Binding-site contacts:
Ligand atom PG contacts residue NA1 of chain 1.E at 3.3 Å.
Ligand atom PB contacts residue MG1 of chain 1.D at 3.2 Å.
Ligand atom O4' contacts residue LYS136 of chain 1.A at 3.3 Å (salt-bridge).
Ligand atom O3G contacts residue VAL19 of chain 1.A at 3.5 Å.
Ligand atom C5' contacts residue ASP20 of chain 1.A at 3.3 Å.
Ligand atom O2B contacts residue MG1 of chain 1.D at 2.0 Å.
Ligand atom N7 contacts residue ASN135 of chain 1.A at 3.1 Å (h-bond).
Ligand atom O3B contacts residue MG1 of chain 1.D at 3.4 Å.
Ligand atom O2' contacts residue HIS205 of chain 1.A at 2.8 Å (h-bond).
Ligand atom O2A contacts residue LYS25 of chain 1.A at 2.8 Å (salt-bridge).
Ligand atom O2A contacts residue GLN36 of chain 1.A at 3.5 Å.
Ligand atom O3G contacts residue LYS23 of chain 1.A at 2.6 Å (salt-bridge).
Ligand atom N3 contacts residue HIS205 of chain 1.A at 3.2 Å.
Ligand atom S1G contacts residue NA1 of chain 1.E at 2.8 Å (h-bond).
Ligand atom O2G contacts residue THR44 of chain 1.A at 2.9 Å (h-bond).
Ligand atom N1 contacts residue ASP138 of chain 1.A at 2.7 Å (salt-bridge).
Ligand atom O1A contacts residue GLY42 of chain 1.A at 3.5 Å (h-bond).
Ligand atom O2B contacts residue THR24 of chain 1.A at 2.9 Å (h-bond).
Ligand atom O1B contacts residue GLY22 of chain 1.A at 3.0 Å (h-bond).
Ligand atom C6 contacts residue LYS136 of chain 1.A at 3.4 Å.
Ligand atom O2G contacts residue MG1 of chain 1.D at 2.0 Å.
Ligand atom C2 contacts residue HIS205 of chain 1.A at 3.4 Å.
Ligand atom O3B contacts residue ASP20 of chain 1.A at 3.2 Å (salt-bridge).
Ligand atom O1B contacts residue LYS23 of chain 1.A at 2.8 Å (salt-bridge).
Ligand atom O1B contacts residue THR21 of chain 1.A at 3.3 Å (h-bond).
Ligand atom PG contacts residue MG1 of chain 1.D at 3.2 Å.
Ligand atom O6 contacts residue ASP138 of chain 1.A at 3.4 Å (salt-bridge).
Ligand atom N9 contacts residue HIS205 of chain 1.A at 3.5 Å (h-bond).
Ligand atom N2 contacts residue ASP138 of chain 1.A at 2.9 Å (salt-bridge).
Ligand atom O6 contacts residue LYS136 of chain 1.A at 3.3 Å.
Ligand atom O1A contacts residue GLN36 of chain 1.A at 3.0 Å (h-bond).
Ligand atom O6 contacts residue SER203 of chain 1.A at 3.4 Å.
Ligand atom C6 contacts residue ASP138 of chain 1.A at 3.5 Å.
Ligand atom C4 contacts residue HIS205 of chain 1.A at 3.2 Å.
Ligand atom O1A contacts residue NA1 of chain 1.E at 2.4 Å (h-bond).
Ligand atom O6 contacts residue ASN135 of chain 1.A at 3.3 Å (h-bond).
Ligand atom O3A contacts residue GLY22 of chain 1.A at 3.0 Å (h-bond).
Ligand atom O3B contacts residue NA1 of chain 1.E at 2.6 Å (h-bond).
Ligand atom O3G contacts residue GLY84 of chain 1.A at 2.8 Å (h-bond).
Ligand atom O6 contacts residue ALA204 of chain 1.A at 2.8 Å (h-bond).

The protein below binds the small molecule below.
Small molecule (SMILES): Nc1nc2c(ncn2[C@@H]2O[C@H](CO[P](=O)(O)O[P](=O)(O)OP(O)(O)=S)[C@@H](O)[C@H]2O)c(=O)[nH]1

Sequence of chain 1.A:
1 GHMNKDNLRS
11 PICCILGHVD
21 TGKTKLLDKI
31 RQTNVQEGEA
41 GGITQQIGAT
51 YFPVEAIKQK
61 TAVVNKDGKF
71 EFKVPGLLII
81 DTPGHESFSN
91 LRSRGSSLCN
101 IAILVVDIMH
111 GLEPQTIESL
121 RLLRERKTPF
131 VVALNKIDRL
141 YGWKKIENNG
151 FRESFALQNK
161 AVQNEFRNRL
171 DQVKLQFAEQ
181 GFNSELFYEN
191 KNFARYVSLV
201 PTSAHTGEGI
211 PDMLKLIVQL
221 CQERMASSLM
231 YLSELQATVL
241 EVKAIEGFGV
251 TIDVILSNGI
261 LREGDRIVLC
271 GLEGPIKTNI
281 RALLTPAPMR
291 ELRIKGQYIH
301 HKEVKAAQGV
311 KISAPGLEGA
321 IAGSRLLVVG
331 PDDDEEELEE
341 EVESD